The protein below binds the small molecule below.
Small molecule (SMILES): CC#CC1=Nc2ccc(NC(=O)Cc3ncc(Oc4ccnc5cc(OC)ccc45)cc3OC)cc2C(C)(C)O1

Sequence of chain 1.A:
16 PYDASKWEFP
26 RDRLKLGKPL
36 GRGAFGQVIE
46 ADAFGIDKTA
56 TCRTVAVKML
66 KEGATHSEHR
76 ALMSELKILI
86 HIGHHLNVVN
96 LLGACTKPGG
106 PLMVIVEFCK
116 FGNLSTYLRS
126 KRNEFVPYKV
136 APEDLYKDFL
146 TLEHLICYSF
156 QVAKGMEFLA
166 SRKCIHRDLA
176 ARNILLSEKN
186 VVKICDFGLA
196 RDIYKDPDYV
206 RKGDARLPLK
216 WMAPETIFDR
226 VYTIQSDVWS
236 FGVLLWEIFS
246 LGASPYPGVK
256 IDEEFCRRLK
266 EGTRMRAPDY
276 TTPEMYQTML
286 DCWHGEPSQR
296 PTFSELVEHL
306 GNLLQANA

Binding-site contacts:
Ligand atom C25 contacts residue LYS63 of chain 1.A at 3.4 Å.
Ligand atom C23 contacts residue LEU164 of chain 1.A at 3.1 Å (hydrophobic).
Ligand atom C20 contacts residue ASP191 of chain 1.A at 3.5 Å.
Ligand atom O contacts residue GLY117 of chain 1.A at 3.6 Å.
Ligand atom C28 contacts residue GLU112 of chain 1.A at 3.2 Å.
Ligand atom C10 contacts residue ASP191 of chain 1.A at 3.4 Å.
Ligand atom N3 contacts residue CYS114 of chain 1.A at 2.9 Å (h-bond).
Ligand atom C22 contacts residue CYS169 of chain 1.A at 3.6 Å (hydrophobic).
Ligand atom C21 contacts residue LEU164 of chain 1.A at 3.5 Å (hydrophobic).
Ligand atom O2 contacts residue CYS190 of chain 1.A at 3.4 Å.
Ligand atom C9 contacts residue GLU80 of chain 1.A at 3.3 Å.
Ligand atom N1 contacts residue GLU80 of chain 1.A at 2.8 Å (salt-bridge).
Ligand atom C contacts residue LYS115 of chain 1.A at 3.5 Å.
Ligand atom O2 contacts residue ASP191 of chain 1.A at 3.4 Å (salt-bridge).
Ligand atom C28 contacts residue CYS114 of chain 1.A at 3.6 Å (hydrophobic).
Ligand atom C27 contacts residue LEU180 of chain 1.A at 3.4 Å (hydrophobic).
Ligand atom O2 contacts residue VAL94 of chain 1.A at 2.8 Å.
Ligand atom C18 contacts residue ILE83 of chain 1.A at 3.4 Å (hydrophobic).
Ligand atom C12 contacts residue CYS190 of chain 1.A at 3.3 Å (hydrophobic).
Ligand atom C15 contacts residue HIS171 of chain 1.A at 3.5 Å.
Ligand atom C22 contacts residue LEU164 of chain 1.A at 3.4 Å (hydrophobic).
Ligand atom C30 contacts residue CYS114 of chain 1.A at 3.2 Å (hydrophobic).
Ligand atom C11 contacts residue ASP191 of chain 1.A at 3.5 Å.
Ligand atom C12 contacts residue ASP191 of chain 1.A at 3.5 Å.
Ligand atom C23 contacts residue CYS169 of chain 1.A at 3.1 Å (hydrophobic).
Ligand atom N contacts residue CYS190 of chain 1.A at 3.5 Å.
Ligand atom C25 contacts residue VAL109 of chain 1.A at 3.2 Å (hydrophobic).
Ligand atom C28 contacts residue ALA61 of chain 1.A at 3.4 Å (hydrophobic).
Ligand atom C9 contacts residue ASP191 of chain 1.A at 3.5 Å.
Ligand atom C5 contacts residue LEU180 of chain 1.A at 3.6 Å (hydrophobic).
Ligand atom C10 contacts residue GLU80 of chain 1.A at 3.5 Å.
Ligand atom C27 contacts residue ALA61 of chain 1.A at 3.5 Å (hydrophobic).
Ligand atom C contacts residue GLY117 of chain 1.A at 3.6 Å.
Ligand atom O1 contacts residue VAL43 of chain 1.A at 3.5 Å.
Ligand atom N contacts residue ASP191 of chain 1.A at 3.3 Å (salt-bridge).
Ligand atom C3 contacts residue PHE192 of chain 1.A at 3.5 Å (hydrophobic).
Ligand atom C25 contacts residue VAL111 of chain 1.A at 3.4 Å (hydrophobic).
Ligand atom N2 contacts residue HIS171 of chain 1.A at 3.4 Å.
Ligand atom C contacts residue CYS114 of chain 1.A at 3.4 Å (hydrophobic).
Ligand atom N1 contacts residue ASP191 of chain 1.A at 3.5 Å (salt-bridge).